Sequence of chain 1.D:
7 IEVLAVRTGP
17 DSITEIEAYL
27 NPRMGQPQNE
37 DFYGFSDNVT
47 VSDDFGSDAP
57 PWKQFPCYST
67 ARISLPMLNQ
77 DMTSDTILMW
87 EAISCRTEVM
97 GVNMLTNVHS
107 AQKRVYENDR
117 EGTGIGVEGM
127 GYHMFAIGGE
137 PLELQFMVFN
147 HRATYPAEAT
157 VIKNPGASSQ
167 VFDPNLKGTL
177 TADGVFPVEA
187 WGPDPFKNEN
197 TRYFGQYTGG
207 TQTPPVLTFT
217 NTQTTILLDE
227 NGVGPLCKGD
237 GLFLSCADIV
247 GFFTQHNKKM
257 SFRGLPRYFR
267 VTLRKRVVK

Sequence of chain 1.E:
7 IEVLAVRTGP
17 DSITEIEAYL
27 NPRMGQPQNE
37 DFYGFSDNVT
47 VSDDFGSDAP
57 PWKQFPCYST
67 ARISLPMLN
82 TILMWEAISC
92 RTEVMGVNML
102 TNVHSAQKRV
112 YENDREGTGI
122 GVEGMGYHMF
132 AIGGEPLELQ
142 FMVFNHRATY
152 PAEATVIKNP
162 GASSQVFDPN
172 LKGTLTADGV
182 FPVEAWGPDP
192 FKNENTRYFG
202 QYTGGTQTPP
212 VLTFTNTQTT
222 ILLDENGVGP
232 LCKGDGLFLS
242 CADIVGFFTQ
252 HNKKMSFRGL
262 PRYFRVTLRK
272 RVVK

Binding-site contacts:
Ligand atom C8 contacts residue PHE51 of chain 1.E at 3.6 Å (hydrophobic).
Ligand atom C7 contacts residue LYS255 of chain 1.D at 3.7 Å.
Ligand atom C8 contacts residue PHE38 of chain 1.D at 3.6 Å (hydrophobic).
Ligand atom C2 contacts residue ASN44 of chain 1.D at 3.7 Å.
Ligand atom O7 contacts residue PHE51 of chain 1.E at 2.9 Å (h-bond).
Ligand atom O5 contacts residue ASN44 of chain 1.D at 2.9 Å (h-bond).
Ligand atom O7 contacts residue ASN253 of chain 1.D at 2.7 Å (h-bond).
Ligand atom O6 contacts residue ASP43 of chain 1.D at 2.5 Å (salt-bridge).
Ligand atom O3 contacts residue ASP50 of chain 1.E at 3.7 Å.
Ligand atom O2 contacts residue LYS255 of chain 1.D at 3.2 Å.
Ligand atom C1 contacts residue ASN44 of chain 1.D at 3.4 Å.
Ligand atom C6 contacts residue ASP43 of chain 1.D at 3.1 Å.
Ligand atom C8 contacts residue ASN253 of chain 1.D at 3.7 Å.
Ligand atom O3 contacts residue ASP49 of chain 1.E at 2.8 Å (salt-bridge).
Ligand atom N2 contacts residue GLN251 of chain 1.D at 2.8 Å (h-bond).
Ligand atom C6 contacts residue ASP43 of chain 1.D at 3.7 Å.
Ligand atom O4 contacts residue ASN44 of chain 1.D at 3.4 Å (h-bond).
Ligand atom C2 contacts residue GLN251 of chain 1.D at 3.7 Å.
Ligand atom O4 contacts residue GLN251 of chain 1.D at 2.5 Å (h-bond).
Ligand atom C6 contacts residue GLN32 of chain 1.D at 3.4 Å.
Ligand atom C8 contacts residue GLN251 of chain 1.D at 3.5 Å.
Ligand atom O7 contacts residue LYS255 of chain 1.D at 3.3 Å.
Ligand atom O4 contacts residue ASN44 of chain 1.D at 2.9 Å (h-bond).
Ligand atom C7 contacts residue GLN251 of chain 1.D at 3.6 Å.
Ligand atom O3 contacts residue ASN44 of chain 1.D at 3.2 Å (h-bond).
Ligand atom O4 contacts residue ASP43 of chain 1.D at 2.5 Å (salt-bridge).
Ligand atom C3 contacts residue GLN251 of chain 1.D at 3.9 Å.
Ligand atom O5 contacts residue ASP43 of chain 1.D at 3.6 Å.
Ligand atom C5 contacts residue ASN44 of chain 1.D at 3.7 Å.
Ligand atom C8 contacts residue PHE249 of chain 1.D at 3.6 Å (hydrophobic).
Ligand atom O3 contacts residue GLN251 of chain 1.D at 3.1 Å (h-bond).
Ligand atom O7 contacts residue GLN251 of chain 1.D at 3.0 Å (h-bond).
Ligand atom O6 contacts residue ASP43 of chain 1.D at 3.0 Å (salt-bridge).
Ligand atom C7 contacts residue ASN253 of chain 1.D at 3.6 Å.
Ligand atom O4 contacts residue ASP50 of chain 1.E at 3.3 Å.
Ligand atom C4 contacts residue GLN251 of chain 1.D at 3.6 Å.
Ligand atom O7 contacts residue ASP50 of chain 1.E at 3.4 Å.
Ligand atom C4 contacts residue ASP43 of chain 1.D at 3.4 Å.
Ligand atom C4 contacts residue ASN44 of chain 1.D at 3.9 Å.
Ligand atom O6 contacts residue GLN32 of chain 1.D at 2.9 Å (h-bond).

A protein and the small-molecule ligand that binds it are described below.
Small molecule (SMILES): CC(=O)N[C@H]1[C@@H](O[C@H]2[C@@H](O)[C@@H](CO)O[C@@H](O[C@H]3[C@@H](O)[C@@H](CO)O[C@H](O[C@@H]4[C@H](O)[C@@H](O)[C@H](O)O[C@@H]4CO)[C@@H]3O)[C@@H]2NC(C)=O)O[C@H](CO)[C@H](O)[C@@H]1O